Binding-site contacts:
Ligand atom O1A contacts residue TYR72 of chain 26.F at 3.1 Å.
Ligand atom O8 contacts residue GLU87 of chain 26.F at 3.9 Å.
Ligand atom N5 contacts residue TYR72 of chain 26.F at 3.0 Å (h-bond).
Ligand atom C2 contacts residue GLY78 of chain 26.F at 4.1 Å.
Ligand atom O4 contacts residue GLY78 of chain 26.F at 3.2 Å.
Ligand atom O1B contacts residue SER89 of chain 26.F at 3.5 Å (h-bond).
Ligand atom C1 contacts residue GLY78 of chain 26.F at 4.1 Å.
Ligand atom C4 contacts residue GLY78 of chain 26.F at 3.4 Å.
Ligand atom O4 contacts residue TYR72 of chain 26.F at 3.8 Å.
Ligand atom O1B contacts residue ARG77 of chain 26.F at 2.5 Å (salt-bridge).
Ligand atom O1A contacts residue GLY78 of chain 26.F at 3.7 Å.
Ligand atom O8 contacts residue TYR72 of chain 26.F at 3.9 Å.
Ligand atom O4 contacts residue ASN80 of chain 26.F at 4.0 Å.
Ligand atom C1 contacts residue TYR72 of chain 26.F at 4.0 Å (hydrophobic).
Ligand atom C3 contacts residue HIS298 of chain 26.F at 4.1 Å.
Ligand atom C3 contacts residue GLY78 of chain 26.F at 4.1 Å.
Ligand atom O4 contacts residue ILE79 of chain 26.F at 3.6 Å (h-bond).
Ligand atom C10 contacts residue TYR72 of chain 26.F at 4.1 Å (hydrophobic).
Ligand atom O4 contacts residue HIS298 of chain 26.F at 3.0 Å (h-bond).
Ligand atom C1 contacts residue SER89 of chain 26.F at 4.2 Å.
Ligand atom C8 contacts residue ARG77 of chain 26.F at 4.1 Å.
Ligand atom C4 contacts residue HIS298 of chain 26.F at 4.0 Å.
Ligand atom O8 contacts residue ARG77 of chain 26.F at 3.1 Å (salt-bridge).
Ligand atom O1A contacts residue ARG77 of chain 26.F at 3.0 Å (salt-bridge).
Ligand atom O3 contacts residue VAL296 of chain 26.F at 4.3 Å.
Ligand atom C3 contacts residue ARG77 of chain 26.F at 4.1 Å.
Ligand atom C1 contacts residue ARG77 of chain 26.F at 3.1 Å.
Ligand atom C3 contacts residue GLY78 of chain 26.F at 3.9 Å.
Ligand atom O6 contacts residue ASN93 of chain 26.F at 3.0 Å (h-bond).
Ligand atom O4 contacts residue THR291 of chain 26.F at 3.4 Å.
Ligand atom C6 contacts residue ARG77 of chain 26.F at 4.3 Å.
Ligand atom C6 contacts residue ASN93 of chain 26.F at 3.1 Å.
Ligand atom C3 contacts residue VAL296 of chain 26.F at 3.7 Å (hydrophobic).
Ligand atom C4 contacts residue TYR72 of chain 26.F at 3.4 Å (hydrophobic).
Ligand atom O1A contacts residue SER89 of chain 26.F at 4.1 Å.
Ligand atom C5 contacts residue TYR72 of chain 26.F at 3.5 Å (hydrophobic).
Ligand atom C6 contacts residue TYR72 of chain 26.F at 3.8 Å (hydrophobic).
Ligand atom C5 contacts residue ASN93 of chain 26.F at 4.1 Å.
Ligand atom C11 contacts residue ASP85 of chain 30.F at 4.2 Å.
Ligand atom O3 contacts residue GLY78 of chain 26.F at 3.6 Å.

Sequence of chain 30.F:
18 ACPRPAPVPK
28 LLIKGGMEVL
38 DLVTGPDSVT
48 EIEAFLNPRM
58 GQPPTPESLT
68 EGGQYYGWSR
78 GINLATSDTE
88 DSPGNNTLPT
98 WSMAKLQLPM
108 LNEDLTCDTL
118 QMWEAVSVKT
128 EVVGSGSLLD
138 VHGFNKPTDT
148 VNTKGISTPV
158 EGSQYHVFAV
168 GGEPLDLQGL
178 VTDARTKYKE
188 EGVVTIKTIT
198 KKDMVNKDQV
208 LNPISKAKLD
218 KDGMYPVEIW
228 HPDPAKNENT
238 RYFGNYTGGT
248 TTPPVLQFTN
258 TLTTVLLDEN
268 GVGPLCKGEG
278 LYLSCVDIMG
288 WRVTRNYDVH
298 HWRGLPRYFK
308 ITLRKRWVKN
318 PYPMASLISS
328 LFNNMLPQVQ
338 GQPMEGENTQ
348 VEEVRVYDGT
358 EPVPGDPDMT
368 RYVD

The small molecule below binds the protein below.
Small molecule (SMILES): CC(=O)N[C@@H]1[C@@H](O[C@@H]2O[C@H](CO)[C@H](O)[C@H](O[C@]3(C(=O)O)C[C@H](O)[C@@H](NC(C)=O)[C@H]([C@H](O)[C@H](O)CO)O3)[C@H]2O)[C@H](O)[C@@H](CO[C@]2(C(=O)O)C[C@H](O)[C@@H](NC(C)=O)[C@H]([C@H](O)[C@H](O)CO)O2)O[C@H]1O

Sequence of chain 26.F:
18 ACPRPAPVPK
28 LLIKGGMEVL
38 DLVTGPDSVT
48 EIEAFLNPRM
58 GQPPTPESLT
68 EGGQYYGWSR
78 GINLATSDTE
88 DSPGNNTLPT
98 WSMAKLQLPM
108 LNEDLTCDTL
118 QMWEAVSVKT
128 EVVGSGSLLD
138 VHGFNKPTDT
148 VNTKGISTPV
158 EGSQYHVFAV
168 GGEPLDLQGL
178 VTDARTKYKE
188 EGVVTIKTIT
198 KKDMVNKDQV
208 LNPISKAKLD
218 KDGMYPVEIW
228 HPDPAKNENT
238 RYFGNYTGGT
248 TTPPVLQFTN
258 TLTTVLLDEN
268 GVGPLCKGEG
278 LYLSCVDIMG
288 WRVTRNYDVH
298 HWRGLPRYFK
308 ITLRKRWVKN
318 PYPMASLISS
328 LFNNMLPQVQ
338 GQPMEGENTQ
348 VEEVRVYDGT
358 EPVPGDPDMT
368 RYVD